Sequence of chain 1.B:
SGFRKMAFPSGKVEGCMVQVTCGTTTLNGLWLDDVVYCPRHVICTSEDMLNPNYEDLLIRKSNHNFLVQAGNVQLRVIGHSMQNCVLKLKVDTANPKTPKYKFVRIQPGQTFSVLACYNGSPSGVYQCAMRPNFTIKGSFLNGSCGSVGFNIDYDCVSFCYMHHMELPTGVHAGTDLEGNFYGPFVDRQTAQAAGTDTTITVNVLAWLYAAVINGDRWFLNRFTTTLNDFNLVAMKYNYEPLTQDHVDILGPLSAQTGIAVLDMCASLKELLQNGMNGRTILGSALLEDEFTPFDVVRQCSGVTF

Binding-site contacts:
Ligand atom C13 contacts residue MET165 of chain 1.A at 3.4 Å (hydrophobic).
Ligand atom C20 contacts residue GLU166 of chain 1.A at 3.3 Å.
Ligand atom O1 contacts residue MET165 of chain 1.A at 3.2 Å.
Ligand atom C12 contacts residue MET165 of chain 1.A at 3.3 Å (hydrophobic).
Ligand atom C4 contacts residue ASN142 of chain 1.A at 3.5 Å.
Ligand atom CL contacts residue HIS164 of chain 1.A at 3.5 Å.
Ligand atom O1 contacts residue GLU166 of chain 1.A at 2.9 Å (salt-bridge).
Ligand atom C11 contacts residue MET49 of chain 1.A at 3.5 Å (hydrophobic).
Ligand atom C10 contacts residue DMS1 of chain 1.E at 3.6 Å.
Ligand atom C17 contacts residue GLU166 of chain 1.A at 3.7 Å.
Ligand atom C contacts residue SER46 of chain 1.A at 3.4 Å.
Ligand atom C10 contacts residue ARG188 of chain 1.A at 3.5 Å.
Ligand atom C10 contacts residue GLN189 of chain 1.A at 3.7 Å.
Ligand atom C17 contacts residue CYS145 of chain 1.A at 3.7 Å (hydrophobic).
Ligand atom N3 contacts residue HIS163 of chain 1.A at 2.6 Å (h-bond).
Ligand atom C18 contacts residue LEU141 of chain 1.A at 3.6 Å (hydrophobic).
Ligand atom C18 contacts residue GLU166 of chain 1.A at 3.6 Å.
Ligand atom C10 contacts residue MET49 of chain 1.A at 3.7 Å (hydrophobic).
Ligand atom C8 contacts residue GLN189 of chain 1.A at 3.4 Å.
Ligand atom C9 contacts residue DMS1 of chain 1.E at 3.6 Å.
Ligand atom C11 contacts residue MET165 of chain 1.A at 3.5 Å (hydrophobic).
Ligand atom C1 contacts residue THR25 of chain 1.A at 3.5 Å.
Ligand atom CL contacts residue ASP187 of chain 1.A at 3.4 Å.
Ligand atom N3 contacts residue SER144 of chain 1.A at 3.7 Å.
Ligand atom C2 contacts residue HIS41 of chain 1.A at 2.8 Å.
Ligand atom C20 contacts residue PHE140 of chain 1.A at 3.4 Å (hydrophobic).
Ligand atom C18 contacts residue PHE140 of chain 1.A at 3.4 Å (hydrophobic).
Ligand atom O contacts residue DMS1 of chain 1.E at 3.4 Å (h-bond).
Ligand atom N1 contacts residue ASN142 of chain 1.A at 3.7 Å.
Ligand atom C17 contacts residue HIS163 of chain 1.A at 3.3 Å.
Ligand atom C20 contacts residue LEU141 of chain 1.A at 3.6 Å (hydrophobic).
Ligand atom C19 contacts residue GLU166 of chain 1.A at 3.7 Å.
Ligand atom CL contacts residue HIS41 of chain 1.A at 3.4 Å.
Ligand atom C11 contacts residue ARG188 of chain 1.A at 3.5 Å.
Ligand atom CL contacts residue MET165 of chain 1.A at 3.5 Å.
Ligand atom C1 contacts residue HIS41 of chain 1.A at 3.3 Å.
Ligand atom O contacts residue GLN189 of chain 1.A at 3.4 Å.
Ligand atom C20 contacts residue ASN142 of chain 1.A at 3.6 Å.
Ligand atom C13 contacts residue HIS164 of chain 1.A at 3.4 Å.
Ligand atom C18 contacts residue HIS163 of chain 1.A at 3.6 Å.

Sequence of chain 1.A:
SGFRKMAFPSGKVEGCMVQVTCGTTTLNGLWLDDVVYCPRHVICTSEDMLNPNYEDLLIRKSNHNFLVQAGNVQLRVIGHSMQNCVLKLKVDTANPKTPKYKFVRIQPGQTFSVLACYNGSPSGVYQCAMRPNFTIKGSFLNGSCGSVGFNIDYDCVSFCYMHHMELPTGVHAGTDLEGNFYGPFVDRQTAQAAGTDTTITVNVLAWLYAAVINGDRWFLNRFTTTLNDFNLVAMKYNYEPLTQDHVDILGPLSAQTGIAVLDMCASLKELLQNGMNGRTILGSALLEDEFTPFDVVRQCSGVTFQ

This protein binds this small molecule.
Small molecule (SMILES): Cn1ccc(CNC[C@@]2(C(=O)Nc3cncc4ccccc34)CCOc3ccc(Cl)cc32)n1